Binding-site contacts:
Ligand atom O6 contacts residue SER435 of chain 1.D at 3.8 Å.
Ligand atom C6 contacts residue LEU347 of chain 1.D at 3.6 Å (hydrophobic).
Ligand atom O1P contacts residue PRO433 of chain 1.D at 3.4 Å.
Ligand atom O4 contacts residue GLY436 of chain 1.D at 3.6 Å.
Ligand atom C3 contacts residue ARG432 of chain 1.D at 3.4 Å.
Ligand atom O6 contacts residue THR348 of chain 1.D at 3.8 Å.
Ligand atom P2 contacts residue THR348 of chain 1.D at 3.6 Å.
Ligand atom O3P contacts residue ARG405 of chain 1.D at 2.6 Å (salt-bridge).
Ligand atom O5P contacts residue SER435 of chain 1.D at 3.3 Å (h-bond).
Ligand atom C6 contacts residue THR438 of chain 1.D at 3.5 Å.
Ligand atom O2 contacts residue GLY430 of chain 1.D at 3.5 Å (h-bond).
Ligand atom O5P contacts residue SER353 of chain 1.D at 3.7 Å.
Ligand atom O4 contacts residue GLY434 of chain 1.D at 2.6 Å (h-bond).
Ligand atom O4 contacts residue TYR437 of chain 1.D at 2.8 Å (h-bond).
Ligand atom O4P contacts residue THR348 of chain 1.D at 3.6 Å.
Ligand atom P1 contacts residue ARG405 of chain 1.D at 3.7 Å.
Ligand atom P2 contacts residue SER353 of chain 1.D at 3.6 Å.
Ligand atom C4 contacts residue GLY434 of chain 1.D at 3.3 Å.
Ligand atom O4P contacts residue SER435 of chain 1.D at 3.0 Å (h-bond).
Ligand atom P2 contacts residue SER435 of chain 1.D at 3.6 Å.
Ligand atom O6 contacts residue THR349 of chain 1.D at 3.2 Å (h-bond).
Ligand atom O6P contacts residue THR348 of chain 1.D at 2.6 Å (h-bond).
Ligand atom O6P contacts residue SER353 of chain 1.D at 2.7 Å (h-bond).
Ligand atom O3P contacts residue TRP398 of chain 1.D at 2.8 Å (h-bond).
Ligand atom O2P contacts residue THR349 of chain 1.D at 3.7 Å.
Ligand atom O3 contacts residue TRP398 of chain 1.D at 3.7 Å.
Ligand atom O2P contacts residue ARG405 of chain 1.D at 2.9 Å (salt-bridge).
Ligand atom O5 contacts residue LEU347 of chain 1.D at 3.7 Å.
Ligand atom O4P contacts residue THR349 of chain 1.D at 3.3 Å (h-bond).
Ligand atom O4P contacts residue THR350 of chain 1.D at 2.7 Å (h-bond).
Ligand atom C3 contacts residue GLY434 of chain 1.D at 3.4 Å.
Ligand atom O1P contacts residue GLY434 of chain 1.D at 2.8 Å (h-bond).
Ligand atom C5 contacts residue GLY434 of chain 1.D at 3.4 Å.
Ligand atom O3 contacts residue ARG432 of chain 1.D at 2.8 Å (salt-bridge).
Ligand atom O1 contacts residue GLY434 of chain 1.D at 3.7 Å.
Ligand atom P2 contacts residue THR349 of chain 1.D at 3.8 Å.
Ligand atom O4 contacts residue THR438 of chain 1.D at 3.5 Å (h-bond).
Ligand atom O2 contacts residue LEU347 of chain 1.D at 3.5 Å.
Ligand atom O3 contacts residue GLY430 of chain 1.D at 3.1 Å.
Ligand atom O5P contacts residue GLY436 of chain 1.D at 2.9 Å (h-bond).

Sequence of chain 1.D:
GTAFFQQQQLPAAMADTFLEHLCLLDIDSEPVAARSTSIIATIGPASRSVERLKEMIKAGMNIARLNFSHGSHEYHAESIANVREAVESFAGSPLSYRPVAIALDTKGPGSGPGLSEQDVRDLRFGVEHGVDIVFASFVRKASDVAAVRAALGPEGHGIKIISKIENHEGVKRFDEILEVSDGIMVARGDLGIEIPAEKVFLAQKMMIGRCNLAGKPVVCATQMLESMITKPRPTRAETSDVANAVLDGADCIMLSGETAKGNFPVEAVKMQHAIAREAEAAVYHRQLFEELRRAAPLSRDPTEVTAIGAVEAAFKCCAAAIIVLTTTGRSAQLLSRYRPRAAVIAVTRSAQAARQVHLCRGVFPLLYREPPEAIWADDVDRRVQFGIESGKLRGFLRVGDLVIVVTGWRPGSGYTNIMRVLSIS

This small molecule binds to this protein.
Small molecule (SMILES): O=P(O)(O)OC[C@H]1O[C@](O)(COP(=O)(O)O)[C@@H](O)[C@@H]1O